Binding-site contacts:
Ligand atom C06 contacts residue THR685 of chain 1.B at 4.3 Å.
Ligand atom S01 contacts residue CYS622 of chain 1.B at 3.2 Å (h-bond).
Ligand atom C09 contacts residue LYS662 of chain 1.B at 4.4 Å.
Ligand atom C10 contacts residue ILE624 of chain 1.B at 4.3 Å (hydrophobic).
Ligand atom C02 contacts residue PRO623 of chain 1.B at 3.8 Å (hydrophobic).
Ligand atom S01 contacts residue PHE613 of chain 1.B at 3.6 Å.
Ligand atom C06 contacts residue LEU664 of chain 1.B at 4.5 Å (hydrophobic).
Ligand atom C02 contacts residue CYS622 of chain 1.B at 1.8 Å (hydrophobic).
Ligand atom C05 contacts residue ILE624 of chain 1.B at 4.1 Å (hydrophobic).
Ligand atom C06 contacts residue TYR663 of chain 1.B at 3.4 Å (hydrophobic).
Ligand atom C04 contacts residue ILE624 of chain 1.B at 4.2 Å (hydrophobic).
Ligand atom C06 contacts residue GLN665 of chain 1.B at 3.5 Å.
Ligand atom S01 contacts residue PRO623 of chain 1.B at 3.6 Å.
Ligand atom C08 contacts residue TYR663 of chain 1.B at 3.8 Å (hydrophobic).
Ligand atom N03 contacts residue ILE624 of chain 1.B at 3.4 Å.
Ligand atom N03 contacts residue CYS622 of chain 1.B at 2.3 Å (h-bond).
Ligand atom C07 contacts residue LEU664 of chain 1.B at 3.9 Å (hydrophobic).
Ligand atom C08 contacts residue LYS662 of chain 1.B at 3.1 Å.
Ligand atom C06 contacts residue CYS666 of chain 1.B at 4.3 Å (hydrophobic).
Ligand atom C07 contacts residue LYS662 of chain 1.B at 3.2 Å.
Ligand atom C09 contacts residue LEU610 of chain 1.B at 4.2 Å (hydrophobic).
Ligand atom C02 contacts residue ILE624 of chain 1.B at 4.3 Å (hydrophobic).
Ligand atom C04 contacts residue CYS622 of chain 1.B at 3.3 Å (hydrophobic).
Ligand atom C07 contacts residue GLN665 of chain 1.B at 3.1 Å.
Ligand atom C04 contacts residue CYS666 of chain 1.B at 4.4 Å (hydrophobic).
Ligand atom C07 contacts residue TYR663 of chain 1.B at 3.3 Å (hydrophobic).
Ligand atom C08 contacts residue GLN665 of chain 1.B at 3.8 Å.

Sequence of chain 1.B:
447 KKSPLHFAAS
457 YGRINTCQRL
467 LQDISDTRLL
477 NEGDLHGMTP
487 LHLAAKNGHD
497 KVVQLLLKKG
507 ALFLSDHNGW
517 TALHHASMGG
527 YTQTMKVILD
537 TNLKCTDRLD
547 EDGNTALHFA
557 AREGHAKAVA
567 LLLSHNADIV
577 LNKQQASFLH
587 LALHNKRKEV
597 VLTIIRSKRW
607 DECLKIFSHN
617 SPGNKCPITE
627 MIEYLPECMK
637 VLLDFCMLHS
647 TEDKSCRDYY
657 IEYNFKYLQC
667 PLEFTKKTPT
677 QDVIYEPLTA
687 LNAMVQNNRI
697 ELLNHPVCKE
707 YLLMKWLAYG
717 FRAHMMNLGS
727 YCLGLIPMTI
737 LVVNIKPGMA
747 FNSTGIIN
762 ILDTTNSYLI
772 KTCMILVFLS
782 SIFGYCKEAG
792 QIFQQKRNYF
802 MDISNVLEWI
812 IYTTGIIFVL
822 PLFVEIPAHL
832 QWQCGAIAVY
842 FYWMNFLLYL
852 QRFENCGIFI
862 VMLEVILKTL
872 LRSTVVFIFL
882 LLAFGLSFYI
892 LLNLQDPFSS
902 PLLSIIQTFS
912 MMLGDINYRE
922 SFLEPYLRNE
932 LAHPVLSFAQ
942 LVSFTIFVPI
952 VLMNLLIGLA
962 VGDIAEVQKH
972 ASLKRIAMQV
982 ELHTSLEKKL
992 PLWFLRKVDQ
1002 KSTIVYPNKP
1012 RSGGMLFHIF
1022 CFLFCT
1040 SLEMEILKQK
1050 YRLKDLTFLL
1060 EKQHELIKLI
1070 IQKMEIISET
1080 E

A small-molecule ligand and the protein it binds are described below.
Small molecule (SMILES): S=CNCc1ccccc1